Sequence of chain 2.B:
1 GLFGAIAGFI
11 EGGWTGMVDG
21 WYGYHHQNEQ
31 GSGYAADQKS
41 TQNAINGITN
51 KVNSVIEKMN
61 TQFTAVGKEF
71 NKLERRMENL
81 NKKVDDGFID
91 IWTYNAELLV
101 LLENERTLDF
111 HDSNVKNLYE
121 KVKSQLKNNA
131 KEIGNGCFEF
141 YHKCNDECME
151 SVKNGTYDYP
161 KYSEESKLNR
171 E

Sequence of chain 2.A:
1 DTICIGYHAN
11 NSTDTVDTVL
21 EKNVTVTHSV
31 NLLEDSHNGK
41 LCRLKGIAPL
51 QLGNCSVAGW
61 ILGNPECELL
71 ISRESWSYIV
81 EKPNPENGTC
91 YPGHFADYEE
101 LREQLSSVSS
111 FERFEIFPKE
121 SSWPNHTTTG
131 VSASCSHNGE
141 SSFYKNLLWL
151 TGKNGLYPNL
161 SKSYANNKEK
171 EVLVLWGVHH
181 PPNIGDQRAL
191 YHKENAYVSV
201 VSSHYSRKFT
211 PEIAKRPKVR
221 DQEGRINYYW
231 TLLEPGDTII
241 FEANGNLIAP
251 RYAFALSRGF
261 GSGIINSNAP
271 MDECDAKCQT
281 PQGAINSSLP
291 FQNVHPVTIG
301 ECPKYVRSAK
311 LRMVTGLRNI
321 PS

Binding-site contacts:
Ligand atom C16 contacts residue THR49 of chain 2.B at 3.2 Å.
Ligand atom O13 contacts residue THR49 of chain 2.B at 3.8 Å.
Ligand atom N56 contacts residue ILE45 of chain 2.B at 3.8 Å.
Ligand atom C25 contacts residue ILE45 of chain 2.B at 3.6 Å (hydrophobic).
Ligand atom C60 contacts residue SER288 of chain 2.A at 3.8 Å.
Ligand atom N53 contacts residue GLY20 of chain 2.B at 3.8 Å.
Ligand atom C42 contacts residue HIS28 of chain 2.A at 3.8 Å.
Ligand atom C28 contacts residue HIS28 of chain 2.A at 3.5 Å.
Ligand atom C43 contacts residue GLY20 of chain 2.B at 3.6 Å.
Ligand atom C42 contacts residue HIS8 of chain 2.A at 3.6 Å.
Ligand atom C1 contacts residue ASN53 of chain 2.B at 3.3 Å.
Ligand atom O59 contacts residue VAL30 of chain 2.A at 3.8 Å.
Ligand atom C19 contacts residue THR315 of chain 2.A at 3.8 Å.
Ligand atom C42 contacts residue GLY20 of chain 2.B at 3.4 Å.
Ligand atom C41 contacts residue HIS8 of chain 2.A at 3.6 Å.
Ligand atom C46 contacts residue VAL18 of chain 2.B at 3.6 Å (hydrophobic).
Ligand atom C2 contacts residue ASN53 of chain 2.B at 3.3 Å.
Ligand atom C60 contacts residue ILE56 of chain 2.B at 3.9 Å (hydrophobic).
Ligand atom C29 contacts residue TRP21 of chain 2.B at 3.8 Å (hydrophobic).
Ligand atom N53 contacts residue THR41 of chain 2.B at 3.5 Å.
Ligand atom O24 contacts residue THR315 of chain 2.A at 2.7 Å (h-bond).
Ligand atom N54 contacts residue ASP19 of chain 2.B at 3.7 Å.
Ligand atom C43 contacts residue TRP21 of chain 2.B at 3.6 Å (hydrophobic).
Ligand atom C15 contacts residue ILE48 of chain 2.B at 3.6 Å (hydrophobic).
Ligand atom N7 contacts residue ILE56 of chain 2.B at 3.4 Å.
Ligand atom N53 contacts residue ILE45 of chain 2.B at 3.6 Å.
Ligand atom N54 contacts residue ILE45 of chain 2.B at 3.6 Å.
Ligand atom N53 contacts residue ASP19 of chain 2.B at 3.7 Å.
Ligand atom C2 contacts residue VAL52 of chain 2.B at 3.6 Å (hydrophobic).
Ligand atom N14 contacts residue TRP21 of chain 2.B at 3.6 Å.
Ligand atom C15 contacts residue THR49 of chain 2.B at 3.6 Å.
Ligand atom C12 contacts residue VAL52 of chain 2.B at 3.8 Å (hydrophobic).
Ligand atom C41 contacts residue VAL18 of chain 2.B at 3.5 Å (hydrophobic).
Ligand atom C1 contacts residue VAL52 of chain 2.B at 3.6 Å (hydrophobic).
Ligand atom C29 contacts residue HIS28 of chain 2.A at 3.6 Å.
Ligand atom C52 contacts residue ILE45 of chain 2.B at 3.7 Å (hydrophobic).
Ligand atom C23 contacts residue THR315 of chain 2.A at 3.6 Å.
Ligand atom C58 contacts residue ILE56 of chain 2.B at 3.8 Å (hydrophobic).
Ligand atom N55 contacts residue ILE45 of chain 2.B at 3.8 Å.
Ligand atom O24 contacts residue HIS28 of chain 2.A at 3.6 Å.

This small molecule binds to this protein.
Small molecule (SMILES): CC(=O)Nc1ccc2oc(-c3ccnc(C(=O)N4CCN([C@H](c5ccccc5)c5nnn(C)n5)CC4)c3)nc2c1